Sequence of chain 1.H:
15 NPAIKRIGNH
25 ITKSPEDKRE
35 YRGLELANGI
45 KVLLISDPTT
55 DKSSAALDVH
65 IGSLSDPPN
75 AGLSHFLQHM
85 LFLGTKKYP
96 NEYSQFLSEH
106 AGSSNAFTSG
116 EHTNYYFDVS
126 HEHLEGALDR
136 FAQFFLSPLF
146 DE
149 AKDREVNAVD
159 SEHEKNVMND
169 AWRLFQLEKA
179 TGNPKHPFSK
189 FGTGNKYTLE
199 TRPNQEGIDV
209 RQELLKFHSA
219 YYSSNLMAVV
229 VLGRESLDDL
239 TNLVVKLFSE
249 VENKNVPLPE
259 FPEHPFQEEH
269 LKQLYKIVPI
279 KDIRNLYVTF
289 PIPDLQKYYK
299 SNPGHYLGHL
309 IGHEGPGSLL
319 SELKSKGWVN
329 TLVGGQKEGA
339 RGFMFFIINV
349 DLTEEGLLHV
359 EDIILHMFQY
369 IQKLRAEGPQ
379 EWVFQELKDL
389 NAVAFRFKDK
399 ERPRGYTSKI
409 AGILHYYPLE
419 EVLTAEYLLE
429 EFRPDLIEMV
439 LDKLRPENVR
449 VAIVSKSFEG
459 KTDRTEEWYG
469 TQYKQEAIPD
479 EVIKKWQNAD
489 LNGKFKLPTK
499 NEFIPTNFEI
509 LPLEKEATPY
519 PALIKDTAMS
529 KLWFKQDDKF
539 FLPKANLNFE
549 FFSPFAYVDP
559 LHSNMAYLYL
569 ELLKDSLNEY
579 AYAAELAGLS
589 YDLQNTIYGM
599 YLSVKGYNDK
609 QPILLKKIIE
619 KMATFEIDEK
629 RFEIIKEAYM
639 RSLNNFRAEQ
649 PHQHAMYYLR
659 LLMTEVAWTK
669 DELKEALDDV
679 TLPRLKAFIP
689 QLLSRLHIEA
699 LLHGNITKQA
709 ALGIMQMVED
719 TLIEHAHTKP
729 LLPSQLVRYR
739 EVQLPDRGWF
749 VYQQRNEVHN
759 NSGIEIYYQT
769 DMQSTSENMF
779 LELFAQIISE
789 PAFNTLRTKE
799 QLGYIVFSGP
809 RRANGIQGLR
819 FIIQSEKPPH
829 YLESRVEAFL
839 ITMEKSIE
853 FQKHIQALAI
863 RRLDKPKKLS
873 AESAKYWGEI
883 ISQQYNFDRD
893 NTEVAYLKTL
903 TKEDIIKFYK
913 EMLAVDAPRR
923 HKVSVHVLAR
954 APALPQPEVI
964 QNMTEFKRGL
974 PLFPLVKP

Binding-site contacts:
Ligand atom CG1 contacts residue LYS335 of chain 1.H at 4.1 Å.
Ligand atom CA contacts residue GLY310 of chain 1.H at 3.1 Å.
Ligand atom NE2 contacts residue LYS407 of chain 1.H at 2.6 Å (salt-bridge).
Ligand atom OE1 contacts residue LYS407 of chain 1.H at 3.2 Å (salt-bridge).
Ligand atom N contacts residue VAL331 of chain 1.H at 4.0 Å.
Ligand atom CB contacts residue GLY332 of chain 1.H at 4.1 Å.
Ligand atom CD1 contacts residue GLY302 of chain 1.H at 4.3 Å.
Ligand atom CA contacts residue GLY332 of chain 1.H at 3.4 Å.
Ligand atom O contacts residue GLY306 of chain 1.H at 2.9 Å (h-bond).
Ligand atom CG1 contacts residue GLN334 of chain 1.H at 3.1 Å.
Ligand atom CA contacts residue TYR580 of chain 1.H at 3.7 Å (hydrophobic).
Ligand atom CD1 contacts residue GLY333 of chain 1.H at 3.6 Å.
Ligand atom CG contacts residue LYS407 of chain 1.H at 3.8 Å.
Ligand atom CG contacts residue HIS303 of chain 1.H at 3.9 Å.
Ligand atom C contacts residue VAL331 of chain 1.H at 4.3 Å (hydrophobic).
Ligand atom CD1 contacts residue HIS303 of chain 1.H at 3.6 Å.
Ligand atom N contacts residue GLY332 of chain 1.H at 4.4 Å.
Ligand atom CD contacts residue HIS303 of chain 1.H at 4.2 Å.
Ligand atom N contacts residue GLY310 of chain 1.H at 4.2 Å.
Ligand atom O contacts residue HIS303 of chain 1.H at 4.4 Å.
Ligand atom O contacts residue GLY310 of chain 1.H at 3.3 Å.
Ligand atom C contacts residue GLY306 of chain 1.H at 4.1 Å.
Ligand atom N contacts residue LEU330 of chain 1.H at 3.7 Å.
Ligand atom O contacts residue GLN334 of chain 1.H at 3.7 Å.
Ligand atom C contacts residue GLN334 of chain 1.H at 4.4 Å.
Ligand atom CD1 contacts residue GLY306 of chain 1.H at 4.2 Å.
Ligand atom CD1 contacts residue GLY332 of chain 1.H at 4.0 Å.
Ligand atom N contacts residue GLY332 of chain 1.H at 3.7 Å.
Ligand atom C contacts residue GLY332 of chain 1.H at 4.4 Å.
Ligand atom CG1 contacts residue GLY333 of chain 1.H at 4.3 Å.
Ligand atom CD1 contacts residue GLN334 of chain 1.H at 4.1 Å.
Ligand atom C contacts residue GLY332 of chain 1.H at 3.5 Å.
Ligand atom C contacts residue GLY310 of chain 1.H at 4.0 Å.
Ligand atom O contacts residue GLY332 of chain 1.H at 2.8 Å (h-bond).
Ligand atom CA contacts residue LEU330 of chain 1.H at 4.2 Å (hydrophobic).
Ligand atom CG1 contacts residue HIS303 of chain 1.H at 4.0 Å.
Ligand atom N contacts residue GLU312 of chain 1.H at 4.3 Å.
Ligand atom N contacts residue VAL331 of chain 1.H at 4.3 Å.
Ligand atom CD contacts residue LYS407 of chain 1.H at 2.9 Å.
Ligand atom OE1 contacts residue HIS303 of chain 1.H at 4.2 Å.

This small molecule binds to this protein.
Small molecule (SMILES): CC[C@H](C)[C@H](NC(=O)CN)C(=O)N[C@H](C(=O)N[C@@H](CCC(=O)O)C(=O)N[C@@H](CCC(N)=O)C(=O)N[C@H](C=O)CS)C(C)C